Binding-site contacts:
Ligand atom O5 contacts residue VAL449 of chain 2.A at 4.3 Å.
Ligand atom C2 contacts residue SER450 of chain 2.A at 4.2 Å.
Ligand atom C5 contacts residue VAL449 of chain 2.A at 3.6 Å (hydrophobic).
Ligand atom C5 contacts residue NAG1 of chain 2.I at 3.8 Å.
Ligand atom O7 contacts residue ASN381 of chain 2.A at 4.1 Å.
Ligand atom C3 contacts residue ASN267 of chain 2.A at 3.6 Å.
Ligand atom C7 contacts residue ASN381 of chain 2.A at 4.4 Å.
Ligand atom O5 contacts residue NAG1 of chain 2.I at 3.7 Å.
Ligand atom C6 contacts residue VAL449 of chain 2.A at 4.5 Å (hydrophobic).
Ligand atom C8 contacts residue VAL259 of chain 2.A at 4.2 Å (hydrophobic).
Ligand atom O6 contacts residue SER214 of chain 2.A at 3.8 Å.
Ligand atom O3 contacts residue CYS382 of chain 2.A at 3.5 Å (h-bond).
Ligand atom O7 contacts residue ASN267 of chain 2.A at 4.2 Å.
Ligand atom C3 contacts residue SER450 of chain 2.A at 4.4 Å.
Ligand atom C7 contacts residue ASN267 of chain 2.A at 3.7 Å.
Ligand atom C6 contacts residue NAG1 of chain 2.I at 3.8 Å.
Ligand atom O7 contacts residue ARG447 of chain 2.A at 4.4 Å.
Ligand atom C1 contacts residue VAL449 of chain 2.A at 4.2 Å (hydrophobic).
Ligand atom O6 contacts residue GLY383 of chain 2.A at 4.0 Å.
Ligand atom C1 contacts residue NAG1 of chain 2.I at 4.3 Å.
Ligand atom C4 contacts residue ASN267 of chain 2.A at 4.2 Å.
Ligand atom C8 contacts residue VAL449 of chain 2.A at 4.1 Å (hydrophobic).
Ligand atom C2 contacts residue ASN267 of chain 2.A at 2.3 Å.
Ligand atom O7 contacts residue PRO217 of chain 2.A at 3.9 Å.
Ligand atom C5 contacts residue ASN267 of chain 2.A at 3.6 Å.
Ligand atom N2 contacts residue ASN267 of chain 2.A at 2.8 Å (h-bond).
Ligand atom C7 contacts residue VAL449 of chain 2.A at 4.3 Å (hydrophobic).
Ligand atom C6 contacts residue SER214 of chain 2.A at 3.9 Å.
Ligand atom O7 contacts residue VAL449 of chain 2.A at 3.7 Å.
Ligand atom C4 contacts residue VAL449 of chain 2.A at 4.1 Å (hydrophobic).
Ligand atom O4 contacts residue VAL449 of chain 2.A at 4.0 Å.
Ligand atom O5 contacts residue ASN267 of chain 2.A at 2.4 Å (h-bond).
Ligand atom C8 contacts residue ASN381 of chain 2.A at 4.0 Å.
Ligand atom C1 contacts residue ASN267 of chain 2.A at 1.4 Å.
Ligand atom C1 contacts residue SER450 of chain 2.A at 3.9 Å.
Ligand atom N2 contacts residue SER450 of chain 2.A at 3.7 Å.
Ligand atom C8 contacts residue LEU266 of chain 2.A at 3.8 Å (hydrophobic).
Ligand atom C3 contacts residue VAL449 of chain 2.A at 3.9 Å (hydrophobic).

Sequence of chain 2.A:
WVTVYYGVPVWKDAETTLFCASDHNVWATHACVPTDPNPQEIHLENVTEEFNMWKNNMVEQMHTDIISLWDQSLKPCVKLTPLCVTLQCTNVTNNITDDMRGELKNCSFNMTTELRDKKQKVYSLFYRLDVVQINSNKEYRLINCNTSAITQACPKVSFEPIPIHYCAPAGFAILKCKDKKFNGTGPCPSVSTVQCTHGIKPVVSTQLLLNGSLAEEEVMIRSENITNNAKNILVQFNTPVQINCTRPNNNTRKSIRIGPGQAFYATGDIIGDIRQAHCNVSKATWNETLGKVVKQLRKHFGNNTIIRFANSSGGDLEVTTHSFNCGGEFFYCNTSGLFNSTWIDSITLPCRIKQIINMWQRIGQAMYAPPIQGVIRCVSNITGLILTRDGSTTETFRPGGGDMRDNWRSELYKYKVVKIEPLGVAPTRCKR

This small molecule binds to this protein.
Small molecule (SMILES): CC(=O)N[C@H]1[C@H](O[C@H]2[C@H](O)[C@@H](NC(C)=O)CO[C@@H]2CO)O[C@H](CO)[C@@H](O[C@@H]2O[C@H](CO)[C@@H](O)[C@H](O[C@H]3O[C@H](CO)[C@@H](O)[C@H](O)[C@@H]3O)[C@@H]2O)[C@@H]1O